A small-molecule ligand and the protein it binds are described below.
Small molecule (SMILES): O=C([O-])C(=O)[O-]

Sequence of chain 1.B:
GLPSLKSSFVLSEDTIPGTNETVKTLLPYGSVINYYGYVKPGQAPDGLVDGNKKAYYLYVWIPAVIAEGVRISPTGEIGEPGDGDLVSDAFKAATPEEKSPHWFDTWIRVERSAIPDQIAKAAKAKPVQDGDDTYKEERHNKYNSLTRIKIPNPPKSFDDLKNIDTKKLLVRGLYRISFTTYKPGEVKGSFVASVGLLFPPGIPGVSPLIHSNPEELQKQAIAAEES

Binding-site contacts:
Ligand atom C1 contacts residue TYR42 of chain 1.B at 3.7 Å (hydrophobic).
Ligand atom O3 contacts residue TYR42 of chain 1.B at 4.1 Å.
Ligand atom O1 contacts residue GLY41 of chain 1.B at 4.2 Å.
Ligand atom O4 contacts residue GLN47 of chain 1.B at 3.4 Å (h-bond).
Ligand atom C1 contacts residue SER227 of chain 1.B at 3.6 Å.
Ligand atom C2 contacts residue VAL43 of chain 1.B at 4.5 Å (hydrophobic).
Ligand atom O4 contacts residue VAL43 of chain 1.B at 4.2 Å.
Ligand atom O3 contacts residue SER227 of chain 1.B at 3.3 Å (h-bond).
Ligand atom O3 contacts residue GLY41 of chain 1.B at 3.6 Å.
Ligand atom C1 contacts residue SER94 of chain 1.B at 3.1 Å.
Ligand atom C2 contacts residue TYR42 of chain 1.B at 3.9 Å (hydrophobic).
Ligand atom C1 contacts residue GLY41 of chain 1.B at 4.1 Å.
Ligand atom O1 contacts residue ALA96 of chain 1.B at 3.6 Å.
Ligand atom C2 contacts residue SER227 of chain 1.B at 3.8 Å.
Ligand atom O2 contacts residue VAL43 of chain 1.B at 4.5 Å.
Ligand atom O3 contacts residue PHE206 of chain 1.B at 4.3 Å.
Ligand atom O3 contacts residue TYR39 of chain 1.B at 3.4 Å.
Ligand atom C2 contacts residue PHE206 of chain 1.B at 4.4 Å (hydrophobic).
Ligand atom O3 contacts residue SER94 of chain 1.B at 2.8 Å (h-bond).
Ligand atom O2 contacts residue LEU62 of chain 1.B at 4.3 Å.
Ligand atom O1 contacts residue TYR42 of chain 1.B at 2.9 Å (h-bond).
Ligand atom O2 contacts residue SER227 of chain 1.B at 3.6 Å.
Ligand atom O4 contacts residue SER227 of chain 1.B at 4.3 Å.
Ligand atom O4 contacts residue TYR42 of chain 1.B at 3.7 Å.
Ligand atom O1 contacts residue SER94 of chain 1.B at 2.7 Å (h-bond).
Ligand atom O2 contacts residue PHE206 of chain 1.B at 3.8 Å.
Ligand atom O1 contacts residue SER227 of chain 1.B at 4.4 Å.